Sequence of chain 1.A:
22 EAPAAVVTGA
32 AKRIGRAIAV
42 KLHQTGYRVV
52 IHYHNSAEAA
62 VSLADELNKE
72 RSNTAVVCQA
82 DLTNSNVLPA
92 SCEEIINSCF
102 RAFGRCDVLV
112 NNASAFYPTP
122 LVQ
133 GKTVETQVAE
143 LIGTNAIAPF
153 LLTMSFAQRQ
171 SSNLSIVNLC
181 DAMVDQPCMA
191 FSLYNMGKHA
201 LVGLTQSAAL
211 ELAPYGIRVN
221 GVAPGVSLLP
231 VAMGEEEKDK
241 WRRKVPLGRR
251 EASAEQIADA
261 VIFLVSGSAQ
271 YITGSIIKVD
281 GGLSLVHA

This protein binds this small molecule.
Small molecule (SMILES): COc1ccc(OC)c(CCc2csc3nc(N)nc(N)c23)c1

Binding-site contacts:
Ligand atom N1 contacts residue PHE117 of chain 1.A at 3.7 Å.
Ligand atom OAM contacts residue MET233 of chain 1.A at 3.4 Å.
Ligand atom NAC contacts residue PHE117 of chain 1.A at 3.4 Å.
Ligand atom OAN contacts residue GLY225 of chain 1.A at 3.7 Å.
Ligand atom N3 contacts residue NAP1 of chain 1.E at 2.9 Å (h-bond).
Ligand atom NAC contacts residue NAP1 of chain 1.E at 3.1 Å (h-bond).
Ligand atom CAG contacts residue NAP1 of chain 1.E at 3.3 Å.
Ligand atom CAE contacts residue TRP241 of chain 1.A at 3.6 Å (hydrophobic).
Ligand atom CAF contacts residue TRP241 of chain 1.A at 3.4 Å (hydrophobic).
Ligand atom C4 contacts residue TYR194 of chain 1.A at 3.6 Å (hydrophobic).
Ligand atom NAD contacts residue NAP1 of chain 1.E at 3.4 Å (h-bond).
Ligand atom C6 contacts residue NAP1 of chain 1.E at 3.4 Å.
Ligand atom SAO contacts residue TYR194 of chain 1.A at 3.1 Å (h-bond).
Ligand atom SAO contacts residue PHE117 of chain 1.A at 3.7 Å.
Ligand atom CAP contacts residue MET233 of chain 1.A at 3.7 Å (hydrophobic).
Ligand atom CAE contacts residue CYS188 of chain 1.A at 3.5 Å (hydrophobic).
Ligand atom CAH contacts residue PHE117 of chain 1.A at 3.7 Å (hydrophobic).
Ligand atom CAI contacts residue LEU229 of chain 1.A at 3.8 Å (hydrophobic).
Ligand atom CAG contacts residue PHE117 of chain 1.A at 3.8 Å (hydrophobic).
Ligand atom NAD contacts residue ARG34 of chain 1.A at 3.3 Å (salt-bridge).
Ligand atom C2 contacts residue NAP1 of chain 1.E at 3.3 Å.
Ligand atom N1 contacts residue NAP1 of chain 1.E at 2.7 Å (h-bond).
Ligand atom C4 contacts residue PHE117 of chain 1.A at 3.6 Å (hydrophobic).
Ligand atom C5 contacts residue PHE117 of chain 1.A at 3.6 Å (hydrophobic).
Ligand atom SAO contacts residue NAP1 of chain 1.E at 3.4 Å.
Ligand atom NAC contacts residue SER115 of chain 1.A at 2.8 Å (h-bond).
Ligand atom SAO contacts residue ASP181 of chain 1.A at 3.6 Å.
Ligand atom C5 contacts residue NAP1 of chain 1.E at 3.7 Å.
Ligand atom CAF contacts residue CYS188 of chain 1.A at 3.5 Å (hydrophobic).
Ligand atom CAT contacts residue NAP1 of chain 1.E at 3.4 Å.
Ligand atom C6 contacts residue PHE117 of chain 1.A at 3.5 Å (hydrophobic).
Ligand atom CAT contacts residue PHE117 of chain 1.A at 3.7 Å (hydrophobic).
Ligand atom CAB contacts residue GLY225 of chain 1.A at 3.7 Å.
Ligand atom CAI contacts residue NAP1 of chain 1.E at 3.3 Å.
Ligand atom C2 contacts residue PHE117 of chain 1.A at 3.3 Å (hydrophobic).
Ligand atom C4 contacts residue NAP1 of chain 1.E at 3.7 Å.
Ligand atom N3 contacts residue TYR194 of chain 1.A at 3.5 Å (h-bond).
Ligand atom CAJ contacts residue NAP1 of chain 1.E at 3.4 Å.
Ligand atom CAB contacts residue TRP241 of chain 1.A at 3.6 Å (hydrophobic).
Ligand atom N3 contacts residue PHE117 of chain 1.A at 3.6 Å.